This small molecule binds to this protein.
Small molecule (SMILES): CC(=O)N[C@@H]1[C@@H](O)[C@H](O)[C@@H](CO)O[C@H]1O

Sequence of chain 1.A:
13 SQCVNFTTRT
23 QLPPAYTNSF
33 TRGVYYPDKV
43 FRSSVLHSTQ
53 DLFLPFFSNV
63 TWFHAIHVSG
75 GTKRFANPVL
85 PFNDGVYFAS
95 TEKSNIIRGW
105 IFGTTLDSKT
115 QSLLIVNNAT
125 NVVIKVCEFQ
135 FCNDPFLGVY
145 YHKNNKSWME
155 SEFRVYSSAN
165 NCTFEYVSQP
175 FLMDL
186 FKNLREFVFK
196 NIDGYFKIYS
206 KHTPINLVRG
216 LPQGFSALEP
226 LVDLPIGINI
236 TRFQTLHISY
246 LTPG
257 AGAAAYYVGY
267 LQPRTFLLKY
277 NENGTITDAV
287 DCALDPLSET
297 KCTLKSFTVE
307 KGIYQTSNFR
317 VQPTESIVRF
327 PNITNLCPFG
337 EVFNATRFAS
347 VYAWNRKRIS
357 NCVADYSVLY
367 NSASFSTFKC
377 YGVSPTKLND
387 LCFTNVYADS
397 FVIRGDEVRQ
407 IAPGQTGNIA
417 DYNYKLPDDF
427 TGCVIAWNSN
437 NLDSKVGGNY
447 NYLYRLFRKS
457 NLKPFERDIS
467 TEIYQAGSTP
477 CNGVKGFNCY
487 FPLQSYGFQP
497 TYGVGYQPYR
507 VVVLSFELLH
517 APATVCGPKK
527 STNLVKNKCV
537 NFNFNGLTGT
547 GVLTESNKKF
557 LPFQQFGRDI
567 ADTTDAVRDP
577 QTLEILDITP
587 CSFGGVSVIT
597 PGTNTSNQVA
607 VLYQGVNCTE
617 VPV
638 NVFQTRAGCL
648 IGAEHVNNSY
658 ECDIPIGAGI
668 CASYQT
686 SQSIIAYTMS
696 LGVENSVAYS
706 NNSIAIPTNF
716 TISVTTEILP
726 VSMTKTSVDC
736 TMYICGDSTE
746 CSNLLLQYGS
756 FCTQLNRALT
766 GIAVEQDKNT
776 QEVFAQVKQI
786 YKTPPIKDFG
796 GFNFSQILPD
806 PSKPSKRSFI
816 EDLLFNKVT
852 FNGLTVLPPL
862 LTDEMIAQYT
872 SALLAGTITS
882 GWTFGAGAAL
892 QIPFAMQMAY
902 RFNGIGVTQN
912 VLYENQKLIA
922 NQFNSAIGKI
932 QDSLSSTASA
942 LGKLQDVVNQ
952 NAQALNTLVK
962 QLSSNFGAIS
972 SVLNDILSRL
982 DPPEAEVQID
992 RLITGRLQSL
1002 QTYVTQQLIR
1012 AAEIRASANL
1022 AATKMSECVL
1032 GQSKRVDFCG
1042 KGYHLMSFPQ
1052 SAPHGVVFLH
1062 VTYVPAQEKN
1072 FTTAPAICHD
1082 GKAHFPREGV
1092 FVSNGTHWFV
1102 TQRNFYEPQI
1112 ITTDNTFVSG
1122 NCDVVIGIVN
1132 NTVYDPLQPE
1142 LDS

Binding-site contacts:
Ligand atom C7 contacts residue ASN165 of chain 1.A at 4.0 Å.
Ligand atom C8 contacts residue GLU132 of chain 1.A at 3.8 Å.
Ligand atom N2 contacts residue GLU132 of chain 1.A at 3.4 Å (salt-bridge).
Ligand atom C5 contacts residue ASN165 of chain 1.A at 3.7 Å.
Ligand atom C2 contacts residue GLU132 of chain 1.A at 4.0 Å.
Ligand atom C3 contacts residue ASN165 of chain 1.A at 3.8 Å.
Ligand atom C7 contacts residue GLU132 of chain 1.A at 3.5 Å.
Ligand atom N2 contacts residue ASN165 of chain 1.A at 2.9 Å (h-bond).
Ligand atom C1 contacts residue GLU132 of chain 1.A at 4.3 Å.
Ligand atom C1 contacts residue ASN165 of chain 1.A at 1.4 Å.
Ligand atom C2 contacts residue ASN165 of chain 1.A at 2.5 Å.
Ligand atom O5 contacts residue ASN165 of chain 1.A at 2.4 Å (h-bond).
Ligand atom C4 contacts residue ASN165 of chain 1.A at 4.2 Å.
Ligand atom O7 contacts residue GLU132 of chain 1.A at 4.0 Å.